Sequence of chain 2.C:
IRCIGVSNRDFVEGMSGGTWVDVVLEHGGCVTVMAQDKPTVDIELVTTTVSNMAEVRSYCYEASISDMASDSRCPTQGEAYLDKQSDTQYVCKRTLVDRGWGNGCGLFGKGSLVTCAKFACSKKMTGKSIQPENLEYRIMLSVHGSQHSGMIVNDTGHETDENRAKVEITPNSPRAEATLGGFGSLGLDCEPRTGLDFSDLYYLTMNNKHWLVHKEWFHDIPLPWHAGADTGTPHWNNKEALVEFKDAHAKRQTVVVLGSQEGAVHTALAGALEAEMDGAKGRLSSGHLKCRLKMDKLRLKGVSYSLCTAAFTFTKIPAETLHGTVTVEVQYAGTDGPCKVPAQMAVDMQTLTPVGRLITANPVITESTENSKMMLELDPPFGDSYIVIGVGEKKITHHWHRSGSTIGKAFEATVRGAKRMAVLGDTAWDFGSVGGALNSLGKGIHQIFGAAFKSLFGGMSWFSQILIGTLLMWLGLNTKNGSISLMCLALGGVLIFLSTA

Binding-site contacts:
Ligand atom C2 contacts residue THR156 of chain 2.C at 4.2 Å.
Ligand atom C7 contacts residue THR156 of chain 2.C at 3.9 Å.
Ligand atom O7 contacts residue ASN154 of chain 2.C at 2.6 Å (h-bond).
Ligand atom C7 contacts residue ASN154 of chain 2.C at 3.3 Å.
Ligand atom O5 contacts residue ASN154 of chain 2.C at 4.0 Å.
Ligand atom C8 contacts residue ASN154 of chain 2.C at 3.6 Å.
Ligand atom C8 contacts residue THR156 of chain 2.C at 4.0 Å.
Ligand atom C1 contacts residue THR156 of chain 2.C at 3.6 Å.
Ligand atom C1 contacts residue ASN154 of chain 2.C at 3.4 Å.
Ligand atom N2 contacts residue THR156 of chain 2.C at 3.6 Å (h-bond).
Ligand atom C2 contacts residue ASN154 of chain 2.C at 3.5 Å.
Ligand atom O6 contacts residue MET151 of chain 2.C at 3.4 Å.
Ligand atom C6 contacts residue MET151 of chain 2.C at 4.5 Å (hydrophobic).
Ligand atom N2 contacts residue ASN154 of chain 2.C at 3.8 Å.

The small molecule below binds the protein below.
Small molecule (SMILES): CC(=O)N[C@H]1[C@H](O[C@H]2[C@H](O)[C@@H](NC(C)=O)CO[C@@H]2CO)O[C@H](CO)[C@@H](O)[C@@H]1O